Binding-site contacts:
Ligand atom O7 contacts residue ASN709 of chain 1.A at 2.8 Å (h-bond).
Ligand atom C1 contacts residue ASN709 of chain 1.A at 1.4 Å.
Ligand atom C2 contacts residue ASN709 of chain 1.A at 2.5 Å.
Ligand atom C7 contacts residue ASN709 of chain 1.A at 3.1 Å.
Ligand atom C4 contacts residue ASN709 of chain 1.A at 4.2 Å.
Ligand atom C8 contacts residue ASN709 of chain 1.A at 4.3 Å.
Ligand atom N2 contacts residue ASN709 of chain 1.A at 2.9 Å (h-bond).
Ligand atom C3 contacts residue ASN709 of chain 1.A at 3.8 Å.
Ligand atom O5 contacts residue ASN709 of chain 1.A at 2.3 Å (h-bond).
Ligand atom C8 contacts residue GLY1131 of chain 1.A at 3.5 Å.
Ligand atom C5 contacts residue ASN709 of chain 1.A at 3.6 Å.

Sequence of chain 1.A:
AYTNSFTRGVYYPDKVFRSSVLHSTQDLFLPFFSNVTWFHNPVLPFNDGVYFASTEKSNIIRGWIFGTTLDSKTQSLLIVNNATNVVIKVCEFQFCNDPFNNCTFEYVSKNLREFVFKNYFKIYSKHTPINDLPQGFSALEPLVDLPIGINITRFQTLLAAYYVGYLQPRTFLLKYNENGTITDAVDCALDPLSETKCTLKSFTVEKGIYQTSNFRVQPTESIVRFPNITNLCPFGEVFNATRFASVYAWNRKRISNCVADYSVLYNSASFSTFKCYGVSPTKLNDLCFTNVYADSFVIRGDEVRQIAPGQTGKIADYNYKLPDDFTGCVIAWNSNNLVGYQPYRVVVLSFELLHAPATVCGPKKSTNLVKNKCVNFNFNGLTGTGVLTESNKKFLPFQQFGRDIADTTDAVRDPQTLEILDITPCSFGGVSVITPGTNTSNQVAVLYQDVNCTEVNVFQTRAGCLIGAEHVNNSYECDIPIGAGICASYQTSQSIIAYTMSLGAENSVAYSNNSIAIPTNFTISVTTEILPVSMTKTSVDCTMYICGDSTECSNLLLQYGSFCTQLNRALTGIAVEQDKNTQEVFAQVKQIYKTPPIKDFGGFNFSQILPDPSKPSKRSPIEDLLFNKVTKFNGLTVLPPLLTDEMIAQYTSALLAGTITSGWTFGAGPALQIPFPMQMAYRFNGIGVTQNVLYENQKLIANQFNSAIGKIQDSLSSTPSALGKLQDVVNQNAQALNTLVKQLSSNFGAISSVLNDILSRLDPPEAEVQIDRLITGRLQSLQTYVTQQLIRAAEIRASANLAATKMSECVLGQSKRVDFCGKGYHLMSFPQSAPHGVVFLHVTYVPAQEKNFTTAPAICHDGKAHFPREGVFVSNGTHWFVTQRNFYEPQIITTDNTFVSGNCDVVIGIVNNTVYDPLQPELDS

The protein below binds the small molecule below.
Small molecule (SMILES): CC(=O)N[C@@H]1[C@@H](O)[C@H](O)[C@@H](CO)O[C@H]1O